Binding-site contacts:
Ligand atom C1 contacts residue THR88 of chain 1.A at 3.8 Å.
Ligand atom C4 contacts residue LEU222 of chain 1.A at 3.5 Å (hydrophobic).
Ligand atom C3 contacts residue LEU222 of chain 1.A at 4.0 Å (hydrophobic).
Ligand atom C25 contacts residue THR104 of chain 1.A at 3.9 Å.
Ligand atom C3 contacts residue ALA219 of chain 1.A at 3.8 Å (hydrophobic).
Ligand atom C23 contacts residue VAL49 of chain 1.A at 3.8 Å (hydrophobic).
Ligand atom C21 contacts residue ARG90 of chain 1.A at 3.6 Å.
Ligand atom C24 contacts residue VAL49 of chain 1.A at 4.0 Å (hydrophobic).
Ligand atom C11 contacts residue LEU87 of chain 1.A at 3.9 Å (hydrophobic).
Ligand atom C21 contacts residue GLY91 of chain 1.A at 3.9 Å.
Ligand atom C26 contacts residue LEU36 of chain 1.A at 3.6 Å (hydrophobic).
Ligand atom C19 contacts residue THR88 of chain 1.A at 3.8 Å.
Ligand atom C3 contacts residue GLN128 of chain 1.A at 4.0 Å.
Ligand atom C27 contacts residue THR104 of chain 1.A at 3.9 Å.
Ligand atom C7 contacts residue MSE50 of chain 1.A at 3.9 Å.
Ligand atom C24 contacts residue THR104 of chain 1.A at 3.8 Å.
Ligand atom O3 contacts residue THR53 of chain 1.A at 4.0 Å.
Ligand atom C12 contacts residue GLY91 of chain 1.A at 3.5 Å.
Ligand atom O1 contacts residue LEU222 of chain 1.A at 3.6 Å.
Ligand atom C19 contacts residue MSE50 of chain 1.A at 3.5 Å.
Ligand atom C25 contacts residue THR53 of chain 1.A at 3.9 Å.
Ligand atom O2 contacts residue ILE52 of chain 1.A at 4.0 Å.
Ligand atom O1 contacts residue GLN128 of chain 1.A at 2.9 Å (h-bond).
Ligand atom C12 contacts residue LEU87 of chain 1.A at 3.9 Å (hydrophobic).
Ligand atom C23 contacts residue THR53 of chain 1.A at 3.6 Å.
Ligand atom C16 contacts residue ILE112 of chain 1.A at 4.0 Å (hydrophobic).
Ligand atom C7 contacts residue MSE116 of chain 1.A at 3.8 Å.
Ligand atom C12 contacts residue TRP102 of chain 1.A at 4.0 Å (hydrophobic).
Ligand atom O1 contacts residue PHE117 of chain 1.A at 3.7 Å.
Ligand atom O1 contacts residue ALA219 of chain 1.A at 3.7 Å.
Ligand atom C2 contacts residue THR88 of chain 1.A at 3.7 Å.
Ligand atom C26 contacts residue THR104 of chain 1.A at 3.2 Å.
Ligand atom C6 contacts residue MSE50 of chain 1.A at 3.7 Å.
Ligand atom C18 contacts residue MSE50 of chain 1.A at 4.0 Å.
Ligand atom O3 contacts residue ARG90 of chain 1.A at 2.9 Å (salt-bridge).
Ligand atom C27 contacts residue ARG90 of chain 1.A at 4.0 Å.
Ligand atom O3 contacts residue THR104 of chain 1.A at 3.2 Å (h-bond).
Ligand atom C27 contacts residue THR53 of chain 1.A at 3.3 Å.
Ligand atom O2 contacts residue THR53 of chain 1.A at 2.7 Å (h-bond).
Ligand atom C26 contacts residue VAL106 of chain 1.A at 3.6 Å (hydrophobic).

Sequence of chain 1.A:
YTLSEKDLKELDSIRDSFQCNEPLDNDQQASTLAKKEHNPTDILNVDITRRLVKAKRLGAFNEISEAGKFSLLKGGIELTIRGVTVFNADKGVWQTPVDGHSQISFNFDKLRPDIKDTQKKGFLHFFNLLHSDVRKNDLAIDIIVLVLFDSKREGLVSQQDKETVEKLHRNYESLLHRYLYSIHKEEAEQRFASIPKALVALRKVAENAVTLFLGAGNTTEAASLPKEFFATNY

A protein and the small-molecule ligand that binds it are described below.
Small molecule (SMILES): C[C@H](CCC[C@@H](C)[C@H]1CC[C@H]2C3=CC[C@H]4CC(=O)CC[C@]4(C)[C@H]3CC[C@]12C)C(=O)O